Binding-site contacts:
Ligand atom C10 contacts residue TYR82 of chain 1.K at 3.7 Å (hydrophobic).
Ligand atom O1 contacts residue GLN51 of chain 1.K at 3.0 Å (h-bond).
Ligand atom BR1 contacts residue ARG22 of chain 1.L at 3.6 Å.
Ligand atom C35 contacts residue SER52 of chain 1.K at 3.4 Å.
Ligand atom C35 contacts residue LEU48 of chain 1.K at 3.7 Å (hydrophobic).
Ligand atom N34 contacts residue GLU26 of chain 1.L at 3.3 Å (salt-bridge).
Ligand atom C24 contacts residue TYR82 of chain 1.K at 3.5 Å (hydrophobic).
Ligand atom C21 contacts residue TRP90 of chain 1.L at 3.8 Å (hydrophobic).
Ligand atom C38 contacts residue PHE49 of chain 1.K at 3.6 Å (hydrophobic).
Ligand atom C42 contacts residue LEU48 of chain 1.K at 3.5 Å (hydrophobic).
Ligand atom C28 contacts residue TYR62 of chain 1.L at 3.9 Å (hydrophobic).
Ligand atom BR1 contacts residue LEU23 of chain 1.L at 3.8 Å.
Ligand atom C23 contacts residue TYR82 of chain 1.K at 3.6 Å (hydrophobic).
Ligand atom C39 contacts residue PHE49 of chain 1.K at 3.6 Å (hydrophobic).
Ligand atom C27 contacts residue LEU48 of chain 1.K at 3.8 Å (hydrophobic).
Ligand atom C38 contacts residue ARG22 of chain 1.L at 3.8 Å.
Ligand atom C41 contacts residue LEU23 of chain 1.L at 3.7 Å (hydrophobic).
Ligand atom BR1 contacts residue ILE19 of chain 1.L at 3.6 Å.
Ligand atom C41 contacts residue PHE49 of chain 1.K at 3.6 Å (hydrophobic).
Ligand atom C35 contacts residue GLU26 of chain 1.L at 3.9 Å.
Ligand atom C10 contacts residue GLN51 of chain 1.K at 3.9 Å.
Ligand atom C37 contacts residue ARG22 of chain 1.L at 3.8 Å.
Ligand atom C25 contacts residue LEU114 of chain 1.L at 3.8 Å (hydrophobic).
Ligand atom C42 contacts residue PHE49 of chain 1.K at 3.7 Å (hydrophobic).
Ligand atom C30 contacts residue TRP90 of chain 1.L at 3.8 Å (hydrophobic).
Ligand atom O32 contacts residue TYR82 of chain 1.K at 2.8 Å (h-bond).
Ligand atom C20 contacts residue TRP90 of chain 1.L at 3.5 Å (hydrophobic).
Ligand atom O1 contacts residue LEU48 of chain 1.K at 3.5 Å (h-bond).
Ligand atom O32 contacts residue TRP90 of chain 1.L at 3.7 Å.
Ligand atom C37 contacts residue GLU26 of chain 1.L at 3.6 Å.
Ligand atom C46 contacts residue GLN51 of chain 1.K at 3.8 Å.
Ligand atom C24 contacts residue LEU114 of chain 1.L at 3.9 Å (hydrophobic).
Ligand atom C36 contacts residue GLU26 of chain 1.L at 3.7 Å.
Ligand atom C36 contacts residue LEU48 of chain 1.K at 3.7 Å (hydrophobic).
Ligand atom C11 contacts residue TYR82 of chain 1.K at 3.7 Å (hydrophobic).
Ligand atom C10 contacts residue LEU48 of chain 1.K at 3.7 Å (hydrophobic).
Ligand atom BR1 contacts residue PHE49 of chain 1.K at 3.8 Å.
Ligand atom C26 contacts residue LEU48 of chain 1.K at 3.8 Å (hydrophobic).
Ligand atom C11 contacts residue GLN51 of chain 1.K at 3.5 Å.
Ligand atom C37 contacts residue SER52 of chain 1.K at 3.9 Å.

Sequence of chain 1.L:
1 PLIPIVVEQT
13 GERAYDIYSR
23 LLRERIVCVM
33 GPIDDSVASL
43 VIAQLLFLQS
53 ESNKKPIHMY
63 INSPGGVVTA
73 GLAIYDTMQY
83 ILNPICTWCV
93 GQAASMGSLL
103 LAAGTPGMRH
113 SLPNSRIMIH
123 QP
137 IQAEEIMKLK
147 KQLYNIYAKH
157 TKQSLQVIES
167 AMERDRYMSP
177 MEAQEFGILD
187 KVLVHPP

Sequence of chain 1.K:
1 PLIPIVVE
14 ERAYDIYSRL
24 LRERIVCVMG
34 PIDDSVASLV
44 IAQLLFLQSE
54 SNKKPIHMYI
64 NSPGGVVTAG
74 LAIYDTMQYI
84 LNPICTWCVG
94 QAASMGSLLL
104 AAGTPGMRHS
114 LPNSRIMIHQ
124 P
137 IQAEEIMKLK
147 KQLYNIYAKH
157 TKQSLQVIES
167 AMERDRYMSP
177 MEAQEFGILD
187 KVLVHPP

A protein and the small-molecule ligand that binds it are described below.
Small molecule (SMILES): CC[C@H](C)[C@H]1C(=O)N(Cc2cccc3ccccc23)C[C@@H]2N(C(=O)NCc3ccc(Br)cc3)CCC(=O)N12